A protein and the small-molecule ligand that binds it are described below.
Small molecule (SMILES): CC(=O)N[C@H]1[C@H](O[C@H]2[C@H](O)[C@@H](NC(C)=O)CO[C@@H]2CO)O[C@H](CO)[C@@H](O[C@@H]2O[C@H](CO)[C@@H](O)[C@H](O)[C@@H]2O)[C@@H]1O

Binding-site contacts:
Ligand atom C5 contacts residue ASN279 of chain 1.B at 3.6 Å.
Ligand atom O3 contacts residue ASN279 of chain 1.B at 4.4 Å.
Ligand atom C2 contacts residue GLU278 of chain 1.B at 4.4 Å.
Ligand atom N2 contacts residue ASN279 of chain 1.B at 3.1 Å (h-bond).
Ligand atom C4 contacts residue ASN279 of chain 1.B at 4.2 Å.
Ligand atom C7 contacts residue ASN279 of chain 1.B at 3.2 Å.
Ligand atom N2 contacts residue GLU278 of chain 1.B at 4.0 Å.
Ligand atom O5 contacts residue ASN279 of chain 1.B at 2.3 Å (h-bond).
Ligand atom C3 contacts residue ASN279 of chain 1.B at 3.8 Å.
Ligand atom C8 contacts residue LYS555 of chain 1.C at 3.5 Å.
Ligand atom C2 contacts residue ASN279 of chain 1.B at 2.4 Å.
Ligand atom O7 contacts residue ASN279 of chain 1.B at 3.3 Å (h-bond).
Ligand atom C1 contacts residue ASN279 of chain 1.B at 1.4 Å.
Ligand atom C8 contacts residue ASN279 of chain 1.B at 3.8 Å.

Sequence of chain 1.B:
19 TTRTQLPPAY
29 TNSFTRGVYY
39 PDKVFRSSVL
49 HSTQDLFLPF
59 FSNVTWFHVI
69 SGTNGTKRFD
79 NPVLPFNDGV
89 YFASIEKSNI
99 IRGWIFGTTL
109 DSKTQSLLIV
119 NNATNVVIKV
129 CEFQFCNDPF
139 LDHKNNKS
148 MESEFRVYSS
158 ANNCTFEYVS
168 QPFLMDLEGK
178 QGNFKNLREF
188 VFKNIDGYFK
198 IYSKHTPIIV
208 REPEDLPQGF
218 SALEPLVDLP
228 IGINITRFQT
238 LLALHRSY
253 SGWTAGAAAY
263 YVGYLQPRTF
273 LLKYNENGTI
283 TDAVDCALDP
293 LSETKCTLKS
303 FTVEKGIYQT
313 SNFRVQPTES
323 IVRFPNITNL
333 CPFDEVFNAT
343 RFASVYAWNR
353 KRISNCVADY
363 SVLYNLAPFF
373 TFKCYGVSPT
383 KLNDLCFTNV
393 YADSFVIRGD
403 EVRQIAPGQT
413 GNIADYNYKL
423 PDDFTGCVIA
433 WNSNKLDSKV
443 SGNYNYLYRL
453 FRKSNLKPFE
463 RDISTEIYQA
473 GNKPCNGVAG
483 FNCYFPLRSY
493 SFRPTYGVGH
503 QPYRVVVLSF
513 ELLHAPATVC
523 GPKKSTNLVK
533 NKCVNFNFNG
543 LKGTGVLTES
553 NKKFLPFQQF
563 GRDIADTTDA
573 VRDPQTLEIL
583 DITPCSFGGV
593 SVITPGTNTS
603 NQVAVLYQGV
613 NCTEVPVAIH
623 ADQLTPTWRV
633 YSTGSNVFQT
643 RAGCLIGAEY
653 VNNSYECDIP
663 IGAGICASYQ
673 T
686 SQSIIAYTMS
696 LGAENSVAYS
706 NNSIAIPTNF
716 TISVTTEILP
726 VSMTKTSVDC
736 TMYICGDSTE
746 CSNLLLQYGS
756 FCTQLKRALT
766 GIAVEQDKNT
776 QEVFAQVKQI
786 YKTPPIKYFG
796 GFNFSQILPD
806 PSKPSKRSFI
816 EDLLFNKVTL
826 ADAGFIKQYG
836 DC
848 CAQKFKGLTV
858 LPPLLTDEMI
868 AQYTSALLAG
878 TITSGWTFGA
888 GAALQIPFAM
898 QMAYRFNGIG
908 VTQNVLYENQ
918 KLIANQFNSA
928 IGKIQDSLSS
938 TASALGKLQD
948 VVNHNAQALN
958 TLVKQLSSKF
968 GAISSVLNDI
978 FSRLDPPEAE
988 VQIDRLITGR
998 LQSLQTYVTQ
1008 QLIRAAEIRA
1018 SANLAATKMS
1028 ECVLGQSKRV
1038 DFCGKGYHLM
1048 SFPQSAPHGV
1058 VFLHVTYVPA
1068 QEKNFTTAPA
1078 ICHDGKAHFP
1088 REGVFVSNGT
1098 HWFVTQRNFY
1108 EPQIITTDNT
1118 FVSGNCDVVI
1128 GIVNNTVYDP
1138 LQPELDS

Sequence of chain 1.C:
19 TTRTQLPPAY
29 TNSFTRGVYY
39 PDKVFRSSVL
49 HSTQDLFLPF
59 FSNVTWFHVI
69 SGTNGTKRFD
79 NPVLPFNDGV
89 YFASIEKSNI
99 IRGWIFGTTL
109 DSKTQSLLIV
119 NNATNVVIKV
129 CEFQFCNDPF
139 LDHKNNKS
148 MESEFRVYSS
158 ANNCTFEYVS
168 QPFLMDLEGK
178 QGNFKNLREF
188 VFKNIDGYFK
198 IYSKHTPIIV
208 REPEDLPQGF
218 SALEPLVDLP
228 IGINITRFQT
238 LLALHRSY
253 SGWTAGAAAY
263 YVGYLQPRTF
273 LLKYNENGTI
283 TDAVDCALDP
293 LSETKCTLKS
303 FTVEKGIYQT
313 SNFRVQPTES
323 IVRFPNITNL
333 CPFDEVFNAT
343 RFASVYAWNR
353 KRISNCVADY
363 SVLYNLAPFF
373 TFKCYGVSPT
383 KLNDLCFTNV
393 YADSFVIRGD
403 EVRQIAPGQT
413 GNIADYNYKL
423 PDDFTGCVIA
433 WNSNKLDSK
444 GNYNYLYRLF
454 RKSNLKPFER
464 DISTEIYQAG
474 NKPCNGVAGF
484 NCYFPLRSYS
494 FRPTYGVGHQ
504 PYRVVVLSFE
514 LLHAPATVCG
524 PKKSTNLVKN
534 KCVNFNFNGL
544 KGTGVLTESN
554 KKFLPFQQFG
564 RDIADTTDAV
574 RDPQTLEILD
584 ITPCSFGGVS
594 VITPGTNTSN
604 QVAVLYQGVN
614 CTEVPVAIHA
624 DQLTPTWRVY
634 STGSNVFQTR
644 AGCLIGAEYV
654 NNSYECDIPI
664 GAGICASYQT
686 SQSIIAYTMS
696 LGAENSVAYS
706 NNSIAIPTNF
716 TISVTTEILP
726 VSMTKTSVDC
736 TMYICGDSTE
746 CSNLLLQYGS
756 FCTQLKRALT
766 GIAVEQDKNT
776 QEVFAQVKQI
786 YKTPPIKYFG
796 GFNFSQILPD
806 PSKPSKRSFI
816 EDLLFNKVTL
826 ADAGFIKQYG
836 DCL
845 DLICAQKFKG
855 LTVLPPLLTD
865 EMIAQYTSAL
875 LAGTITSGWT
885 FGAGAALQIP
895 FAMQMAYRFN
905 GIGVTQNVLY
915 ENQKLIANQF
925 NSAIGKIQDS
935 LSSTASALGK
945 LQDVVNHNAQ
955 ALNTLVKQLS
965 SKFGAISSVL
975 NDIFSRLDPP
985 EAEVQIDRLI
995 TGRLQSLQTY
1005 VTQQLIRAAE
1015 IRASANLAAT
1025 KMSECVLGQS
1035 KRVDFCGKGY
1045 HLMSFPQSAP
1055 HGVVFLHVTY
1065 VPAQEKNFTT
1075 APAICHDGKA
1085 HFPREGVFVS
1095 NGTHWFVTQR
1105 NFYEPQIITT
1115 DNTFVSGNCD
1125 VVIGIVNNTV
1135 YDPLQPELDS